Sequence of chain 1.A:
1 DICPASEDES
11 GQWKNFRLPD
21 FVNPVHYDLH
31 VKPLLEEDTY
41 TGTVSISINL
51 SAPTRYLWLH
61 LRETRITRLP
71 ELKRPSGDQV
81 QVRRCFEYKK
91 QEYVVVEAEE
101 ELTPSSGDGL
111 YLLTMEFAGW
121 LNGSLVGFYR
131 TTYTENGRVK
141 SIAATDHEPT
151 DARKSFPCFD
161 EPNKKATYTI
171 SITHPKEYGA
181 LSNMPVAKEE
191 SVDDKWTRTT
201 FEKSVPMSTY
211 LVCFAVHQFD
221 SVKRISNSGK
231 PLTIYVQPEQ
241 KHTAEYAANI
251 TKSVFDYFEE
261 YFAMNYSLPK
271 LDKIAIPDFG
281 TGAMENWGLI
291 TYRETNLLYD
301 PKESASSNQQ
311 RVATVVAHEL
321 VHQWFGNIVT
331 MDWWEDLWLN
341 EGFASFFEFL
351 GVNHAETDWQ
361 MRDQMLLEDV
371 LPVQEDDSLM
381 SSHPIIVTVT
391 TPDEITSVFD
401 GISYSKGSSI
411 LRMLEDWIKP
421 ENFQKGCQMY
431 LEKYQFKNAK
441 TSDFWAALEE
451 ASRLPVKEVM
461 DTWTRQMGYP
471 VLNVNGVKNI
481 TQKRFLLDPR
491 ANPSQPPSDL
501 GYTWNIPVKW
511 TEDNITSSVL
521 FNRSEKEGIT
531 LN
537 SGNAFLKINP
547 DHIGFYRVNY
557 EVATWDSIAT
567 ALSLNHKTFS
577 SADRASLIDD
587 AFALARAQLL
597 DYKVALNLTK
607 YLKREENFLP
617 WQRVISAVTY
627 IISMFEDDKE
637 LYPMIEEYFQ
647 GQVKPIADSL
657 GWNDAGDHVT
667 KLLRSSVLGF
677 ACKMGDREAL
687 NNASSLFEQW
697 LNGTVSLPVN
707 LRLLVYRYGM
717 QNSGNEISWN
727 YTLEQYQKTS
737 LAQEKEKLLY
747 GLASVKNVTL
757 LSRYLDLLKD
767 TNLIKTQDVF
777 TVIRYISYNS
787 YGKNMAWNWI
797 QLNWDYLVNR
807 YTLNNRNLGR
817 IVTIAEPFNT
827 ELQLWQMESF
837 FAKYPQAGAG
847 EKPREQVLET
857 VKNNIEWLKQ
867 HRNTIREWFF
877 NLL

The protein below binds the small molecule below.
Small molecule (SMILES): CC(=O)N[C@@H]1[C@@H](O)[C@H](O)[C@@H](CO)O[C@H]1O

Binding-site contacts:
Ligand atom C8 contacts residue ASN249 of chain 1.A at 3.8 Å.
Ligand atom C2 contacts residue ASN249 of chain 1.A at 2.5 Å.
Ligand atom O7 contacts residue ASN249 of chain 1.A at 4.4 Å.
Ligand atom O7 contacts residue TYR246 of chain 1.A at 3.5 Å (h-bond).
Ligand atom C4 contacts residue ASN249 of chain 1.A at 4.2 Å.
Ligand atom C7 contacts residue TYR246 of chain 1.A at 4.2 Å (hydrophobic).
Ligand atom C8 contacts residue TYR246 of chain 1.A at 3.8 Å (hydrophobic).
Ligand atom O7 contacts residue GLU245 of chain 1.A at 3.7 Å.
Ligand atom C5 contacts residue ASN249 of chain 1.A at 3.6 Å.
Ligand atom C3 contacts residue ASN249 of chain 1.A at 3.8 Å.
Ligand atom N2 contacts residue ASN249 of chain 1.A at 2.9 Å (h-bond).
Ligand atom O5 contacts residue ASN249 of chain 1.A at 2.3 Å (h-bond).
Ligand atom C1 contacts residue ASN249 of chain 1.A at 1.4 Å.
Ligand atom C7 contacts residue ASN249 of chain 1.A at 3.5 Å.